Sequence of chain 1.I:
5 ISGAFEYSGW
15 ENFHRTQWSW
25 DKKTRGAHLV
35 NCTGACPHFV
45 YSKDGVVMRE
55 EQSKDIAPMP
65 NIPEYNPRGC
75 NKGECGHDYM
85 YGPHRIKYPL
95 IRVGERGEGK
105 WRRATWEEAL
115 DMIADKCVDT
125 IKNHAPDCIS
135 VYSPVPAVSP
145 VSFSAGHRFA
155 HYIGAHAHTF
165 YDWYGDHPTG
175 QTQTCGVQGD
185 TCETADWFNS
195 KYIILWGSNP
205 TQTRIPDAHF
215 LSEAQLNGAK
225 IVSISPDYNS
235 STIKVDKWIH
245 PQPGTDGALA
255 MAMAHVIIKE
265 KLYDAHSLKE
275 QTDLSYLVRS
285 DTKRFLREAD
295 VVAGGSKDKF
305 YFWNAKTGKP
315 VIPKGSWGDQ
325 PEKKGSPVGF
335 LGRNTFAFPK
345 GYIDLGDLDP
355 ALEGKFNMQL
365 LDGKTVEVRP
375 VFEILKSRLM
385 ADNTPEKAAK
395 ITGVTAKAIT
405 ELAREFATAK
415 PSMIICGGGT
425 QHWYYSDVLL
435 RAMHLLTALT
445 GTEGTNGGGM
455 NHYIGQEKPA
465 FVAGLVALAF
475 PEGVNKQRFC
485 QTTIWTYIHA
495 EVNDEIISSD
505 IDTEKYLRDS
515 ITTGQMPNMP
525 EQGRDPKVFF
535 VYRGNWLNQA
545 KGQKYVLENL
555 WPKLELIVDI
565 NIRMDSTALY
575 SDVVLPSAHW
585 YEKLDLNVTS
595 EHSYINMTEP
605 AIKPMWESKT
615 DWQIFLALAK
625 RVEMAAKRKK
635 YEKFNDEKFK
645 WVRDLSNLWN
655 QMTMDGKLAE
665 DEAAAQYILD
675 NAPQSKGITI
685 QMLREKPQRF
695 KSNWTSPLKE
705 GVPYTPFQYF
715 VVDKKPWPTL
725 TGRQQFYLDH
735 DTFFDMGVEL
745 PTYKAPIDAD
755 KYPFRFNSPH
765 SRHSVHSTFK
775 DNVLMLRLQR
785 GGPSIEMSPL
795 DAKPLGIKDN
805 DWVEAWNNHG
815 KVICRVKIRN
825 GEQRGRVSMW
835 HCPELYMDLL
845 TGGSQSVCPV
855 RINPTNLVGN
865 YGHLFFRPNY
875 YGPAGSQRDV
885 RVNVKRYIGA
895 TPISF

Binding-site contacts:
Ligand atom C17 contacts residue SER762 of chain 1.I at 3.1 Å.
Ligand atom O2B contacts residue ASN539 of chain 1.I at 2.4 Å (h-bond).
Ligand atom O3' contacts residue ASN565 of chain 1.I at 3.2 Å (h-bond).
Ligand atom O2A contacts residue HIS770 of chain 1.I at 3.3 Å.
Ligand atom N2 contacts residue ASP615 of chain 1.I at 2.7 Å (salt-bridge).
Ligand atom C15 contacts residue GLN881 of chain 1.I at 2.9 Å.
Ligand atom N1 contacts residue ASP615 of chain 1.I at 3.0 Å (salt-bridge).
Ligand atom O14 contacts residue HIS764 of chain 1.I at 2.8 Å (h-bond).
Ligand atom O1A contacts residue THR772 of chain 1.I at 2.9 Å (h-bond).
Ligand atom S12 contacts residue HIS770 of chain 1.I at 3.2 Å (h-bond).
Ligand atom N16 contacts residue GLN849 of chain 1.I at 3.1 Å (h-bond).
Ligand atom C1' contacts residue ASN565 of chain 1.I at 3.3 Å.
Ligand atom O2' contacts residue ASN565 of chain 1.I at 2.6 Å (h-bond).
Ligand atom S13 contacts residue ASP170 of chain 1.I at 2.9 Å (salt-bridge).
Ligand atom O6 contacts residue LYS587 of chain 1.I at 2.9 Å (salt-bridge).
Ligand atom C16 contacts residue HIS835 of chain 1.I at 3.2 Å.
Ligand atom N2 contacts residue ILE564 of chain 1.I at 3.1 Å (h-bond).
Ligand atom O2' contacts residue ARG567 of chain 1.I at 3.1 Å (salt-bridge).
Ligand atom O3' contacts residue ASP569 of chain 1.I at 3.1 Å (salt-bridge).
Ligand atom N17 contacts residue GLN881 of chain 1.I at 2.8 Å (h-bond).
Ligand atom O3' contacts residue ARG567 of chain 1.I at 3.2 Å (salt-bridge).
Ligand atom S12 contacts residue ASN35 of chain 1.I at 3.1 Å (h-bond).
Ligand atom N17 contacts residue SER762 of chain 1.I at 2.7 Å (h-bond).
Ligand atom O11 contacts residue GLN543 of chain 1.I at 2.6 Å (h-bond).
Ligand atom N15 contacts residue HIS835 of chain 1.I at 3.2 Å.
Ligand atom C15 contacts residue HIS835 of chain 1.I at 3.2 Å.
Ligand atom N18 contacts residue GLN849 of chain 1.I at 3.2 Å (h-bond).
Ligand atom N17 contacts residue HIS835 of chain 1.I at 3.2 Å.
Ligand atom O5' contacts residue ASN539 of chain 1.I at 3.0 Å (h-bond).
Ligand atom O4' contacts residue ARG537 of chain 1.I at 3.1 Å.
Ligand atom O3A contacts residue TYR168 of chain 1.I at 3.2 Å (h-bond).
Ligand atom O14 contacts residue SER762 of chain 1.I at 2.9 Å (h-bond).
Ligand atom O14 contacts residue GLN881 of chain 1.I at 3.2 Å (h-bond).
Ligand atom N7 contacts residue TRP584 of chain 1.I at 3.0 Å (h-bond).
Ligand atom O1B contacts residue TYR168 of chain 1.I at 2.4 Å (h-bond).
Ligand atom N16 contacts residue SER762 of chain 1.I at 2.6 Å (h-bond).
Ligand atom O2B contacts residue GLY538 of chain 1.I at 3.1 Å.
Ligand atom O2A contacts residue SER771 of chain 1.I at 2.5 Å (h-bond).
Ligand atom O14 contacts residue HIS835 of chain 1.I at 3.2 Å.
Ligand atom S12 contacts residue MGD1 of chain 1.SB at 3.2 Å (h-bond).

A small-molecule ligand and the protein it binds are described below.
Small molecule (SMILES): Nc1nc2c(c(=O)[nH]1)N[C@@H](/C(S)=C(/S)[C@H](O)CO[P](=O)(O)O[P](=O)(O)OC[C@H]1O[C@@H](n3cnc4c(=O)[nH]c(N)nc43)[C@H](O)[C@@H]1O)C=N2